This protein binds this small molecule.
Small molecule (SMILES): CC(=O)N[C@H]1[C@H](O[C@H]2[C@H](O)[C@@H](NC(C)=O)CO[C@@H]2CO)O[C@H](CO)[C@@H](O)[C@@H]1O

Sequence of chain 1.E:
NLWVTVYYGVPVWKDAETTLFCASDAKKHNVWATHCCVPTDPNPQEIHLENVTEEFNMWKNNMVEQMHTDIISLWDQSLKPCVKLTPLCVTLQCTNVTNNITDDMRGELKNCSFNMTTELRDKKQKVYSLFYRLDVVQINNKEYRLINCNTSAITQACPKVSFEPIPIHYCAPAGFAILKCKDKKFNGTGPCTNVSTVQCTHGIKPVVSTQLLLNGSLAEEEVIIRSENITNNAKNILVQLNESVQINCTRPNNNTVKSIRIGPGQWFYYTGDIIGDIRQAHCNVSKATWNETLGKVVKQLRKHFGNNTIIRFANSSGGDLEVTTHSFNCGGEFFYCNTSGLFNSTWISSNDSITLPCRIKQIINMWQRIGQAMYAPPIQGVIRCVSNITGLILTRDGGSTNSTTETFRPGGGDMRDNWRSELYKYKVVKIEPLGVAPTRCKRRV

Binding-site contacts:
Ligand atom C1 contacts residue THR415 of chain 1.E at 3.7 Å.
Ligand atom O7 contacts residue ASN333 of chain 1.E at 3.1 Å (h-bond).
Ligand atom C8 contacts residue HIS331 of chain 1.E at 3.8 Å.
Ligand atom C8 contacts residue THR299 of chain 1.E at 3.8 Å.
Ligand atom C2 contacts residue HIS331 of chain 1.E at 4.0 Å.
Ligand atom C5 contacts residue THR415 of chain 1.E at 4.4 Å.
Ligand atom C8 contacts residue ASN333 of chain 1.E at 4.1 Å.
Ligand atom O3 contacts residue HIS331 of chain 1.E at 4.2 Å.
Ligand atom C5 contacts residue ASN333 of chain 1.E at 3.8 Å.
Ligand atom O7 contacts residue ARG444 of chain 1.E at 4.2 Å.
Ligand atom N2 contacts residue ASN333 of chain 1.E at 2.9 Å (h-bond).
Ligand atom N2 contacts residue HIS331 of chain 1.E at 3.0 Å (h-bond).
Ligand atom O5 contacts residue ASN333 of chain 1.E at 2.5 Å (h-bond).
Ligand atom C1 contacts residue HIS331 of chain 1.E at 4.4 Å.
Ligand atom C8 contacts residue ASN297 of chain 1.E at 3.2 Å.
Ligand atom O6 contacts residue THR415 of chain 1.E at 4.2 Å.
Ligand atom O7 contacts residue ASN297 of chain 1.E at 4.3 Å.
Ligand atom C8 contacts residue ARG444 of chain 1.E at 3.8 Å.
Ligand atom C7 contacts residue ARG444 of chain 1.E at 4.3 Å.
Ligand atom C7 contacts residue ASN333 of chain 1.E at 3.2 Å.
Ligand atom C3 contacts residue ASN333 of chain 1.E at 3.9 Å.
Ligand atom C7 contacts residue ASN297 of chain 1.E at 4.2 Å.
Ligand atom C7 contacts residue HIS331 of chain 1.E at 3.9 Å.
Ligand atom C8 contacts residue CYS298 of chain 1.E at 4.5 Å (hydrophobic).
Ligand atom O5 contacts residue THR415 of chain 1.E at 3.8 Å.
Ligand atom C3 contacts residue HIS331 of chain 1.E at 3.9 Å.
Ligand atom C4 contacts residue ASN333 of chain 1.E at 4.3 Å.
Ligand atom C2 contacts residue ASN333 of chain 1.E at 2.5 Å.
Ligand atom C1 contacts residue ASN333 of chain 1.E at 1.5 Å.